Binding-site contacts:
Ligand atom C18 contacts residue ILE241 of chain 1.B at 3.7 Å (hydrophobic).
Ligand atom C11 contacts residue ALA185 of chain 1.B at 3.8 Å (hydrophobic).
Ligand atom C17 contacts residue PHE278 of chain 1.B at 3.5 Å (hydrophobic).
Ligand atom O30 contacts residue GLN275 of chain 1.B at 2.9 Å (h-bond).
Ligand atom C24 contacts residue PHE245 of chain 1.B at 3.8 Å (hydrophobic).
Ligand atom N20 contacts residue LEU224 of chain 1.B at 3.6 Å.
Ligand atom C3 contacts residue LEU184 of chain 1.B at 3.8 Å (hydrophobic).
Ligand atom C28 contacts residue PHE278 of chain 1.B at 3.5 Å (hydrophobic).
Ligand atom C16 contacts residue PHE278 of chain 1.B at 3.4 Å (hydrophobic).
Ligand atom C11 contacts residue LEU184 of chain 1.B at 3.7 Å (hydrophobic).
Ligand atom O12 contacts residue PHE188 of chain 1.B at 3.7 Å.
Ligand atom N21 contacts residue LEU224 of chain 1.B at 3.9 Å.
Ligand atom C25 contacts residue HIS74 of chain 1.B at 3.8 Å.
Ligand atom O12 contacts residue LEU184 of chain 1.B at 3.8 Å.
Ligand atom C29 contacts residue GLN275 of chain 1.B at 3.9 Å.
Ligand atom C32 contacts residue PHE278 of chain 1.B at 3.8 Å (hydrophobic).
Ligand atom F1 contacts residue PHE278 of chain 1.B at 3.3 Å.
Ligand atom C29 contacts residue PHE278 of chain 1.B at 3.5 Å (hydrophobic).
Ligand atom C19 contacts residue LEU224 of chain 1.B at 3.9 Å (hydrophobic).
Ligand atom N7 contacts residue LEU184 of chain 1.B at 3.8 Å.
Ligand atom O30 contacts residue TYR242 of chain 1.B at 3.3 Å (h-bond).
Ligand atom C19 contacts residue ILE241 of chain 1.B at 3.6 Å (hydrophobic).
Ligand atom C24 contacts residue HIS74 of chain 1.B at 3.8 Å.
Ligand atom C32 contacts residue GLN275 of chain 1.B at 3.8 Å.
Ligand atom C18 contacts residue PHE278 of chain 1.B at 3.4 Å (hydrophobic).
Ligand atom C5 contacts residue LEU184 of chain 1.B at 3.6 Å (hydrophobic).
Ligand atom C13 contacts residue PHE278 of chain 1.B at 3.9 Å (hydrophobic).
Ligand atom N20 contacts residue ILE241 of chain 1.B at 3.8 Å.
Ligand atom N20 contacts residue TYR73 of chain 1.B at 3.5 Å (h-bond).
Ligand atom O33 contacts residue GLN275 of chain 1.B at 3.0 Å (h-bond).
Ligand atom N14 contacts residue PHE278 of chain 1.B at 3.4 Å.
Ligand atom C31 contacts residue TYR242 of chain 1.B at 3.6 Å (hydrophobic).
Ligand atom C2 contacts residue PHE278 of chain 1.B at 3.8 Å (hydrophobic).
Ligand atom C6 contacts residue LEU184 of chain 1.B at 3.8 Å (hydrophobic).
Ligand atom C4 contacts residue LEU184 of chain 1.B at 3.6 Å (hydrophobic).
Ligand atom C31 contacts residue GLY274 of chain 1.B at 3.8 Å.
Ligand atom C31 contacts residue MET262 of chain 1.B at 3.8 Å (hydrophobic).
Ligand atom N15 contacts residue PHE278 of chain 1.B at 3.2 Å.
Ligand atom C27 contacts residue LEU184 of chain 1.B at 3.9 Å (hydrophobic).
Ligand atom O10 contacts residue ALA185 of chain 1.B at 3.3 Å (h-bond).

The small molecule below binds the protein below.
Small molecule (SMILES): COc1cn(-c2ccc(N3CCOC3=O)cc2F)nc(-c2ccnn2-c2ccccc2)c1=O

Sequence of chain 1.B:
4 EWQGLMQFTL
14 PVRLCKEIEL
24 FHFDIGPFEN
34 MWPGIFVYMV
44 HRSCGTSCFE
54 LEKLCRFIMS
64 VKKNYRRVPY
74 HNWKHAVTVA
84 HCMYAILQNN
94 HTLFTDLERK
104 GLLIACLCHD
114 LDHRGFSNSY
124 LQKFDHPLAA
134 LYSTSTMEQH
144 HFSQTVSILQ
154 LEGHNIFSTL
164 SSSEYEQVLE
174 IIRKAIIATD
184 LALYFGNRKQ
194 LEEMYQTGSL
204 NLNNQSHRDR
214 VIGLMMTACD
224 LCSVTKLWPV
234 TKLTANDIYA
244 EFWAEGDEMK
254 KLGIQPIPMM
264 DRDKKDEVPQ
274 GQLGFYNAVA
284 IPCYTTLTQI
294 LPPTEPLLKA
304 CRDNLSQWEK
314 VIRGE